Binding-site contacts:
Ligand atom C5 contacts residue SER338 of chain 1.B at 4.1 Å.
Ligand atom O7 contacts residue PRO335 of chain 1.B at 4.3 Å.
Ligand atom C6 contacts residue SER338 of chain 1.B at 3.8 Å.
Ligand atom N2 contacts residue ASN341 of chain 1.B at 2.9 Å (h-bond).
Ligand atom C1 contacts residue GLY336 of chain 1.B at 4.0 Å.
Ligand atom C4 contacts residue ASN341 of chain 1.B at 4.3 Å.
Ligand atom O5 contacts residue SER338 of chain 1.B at 3.9 Å.
Ligand atom O5 contacts residue SER338 of chain 1.B at 3.7 Å.
Ligand atom C1 contacts residue ASN341 of chain 1.B at 1.5 Å.
Ligand atom C1 contacts residue SER338 of chain 1.B at 4.3 Å.
Ligand atom C3 contacts residue ASN341 of chain 1.B at 3.8 Å.
Ligand atom O7 contacts residue ASN341 of chain 1.B at 2.5 Å (h-bond).
Ligand atom O7 contacts residue GLY336 of chain 1.B at 4.2 Å.
Ligand atom C6 contacts residue SER338 of chain 1.B at 4.3 Å.
Ligand atom N2 contacts residue GLY336 of chain 1.B at 4.4 Å.
Ligand atom C7 contacts residue ASN341 of chain 1.B at 3.1 Å.
Ligand atom C5 contacts residue ASN341 of chain 1.B at 4.5 Å.
Ligand atom O5 contacts residue ASN341 of chain 1.B at 2.4 Å (h-bond).
Ligand atom C5 contacts residue ASN341 of chain 1.B at 3.7 Å.
Ligand atom C2 contacts residue ASN341 of chain 1.B at 2.4 Å.
Ligand atom C6 contacts residue ASP340 of chain 1.B at 4.2 Å.

Sequence of chain 1.B:
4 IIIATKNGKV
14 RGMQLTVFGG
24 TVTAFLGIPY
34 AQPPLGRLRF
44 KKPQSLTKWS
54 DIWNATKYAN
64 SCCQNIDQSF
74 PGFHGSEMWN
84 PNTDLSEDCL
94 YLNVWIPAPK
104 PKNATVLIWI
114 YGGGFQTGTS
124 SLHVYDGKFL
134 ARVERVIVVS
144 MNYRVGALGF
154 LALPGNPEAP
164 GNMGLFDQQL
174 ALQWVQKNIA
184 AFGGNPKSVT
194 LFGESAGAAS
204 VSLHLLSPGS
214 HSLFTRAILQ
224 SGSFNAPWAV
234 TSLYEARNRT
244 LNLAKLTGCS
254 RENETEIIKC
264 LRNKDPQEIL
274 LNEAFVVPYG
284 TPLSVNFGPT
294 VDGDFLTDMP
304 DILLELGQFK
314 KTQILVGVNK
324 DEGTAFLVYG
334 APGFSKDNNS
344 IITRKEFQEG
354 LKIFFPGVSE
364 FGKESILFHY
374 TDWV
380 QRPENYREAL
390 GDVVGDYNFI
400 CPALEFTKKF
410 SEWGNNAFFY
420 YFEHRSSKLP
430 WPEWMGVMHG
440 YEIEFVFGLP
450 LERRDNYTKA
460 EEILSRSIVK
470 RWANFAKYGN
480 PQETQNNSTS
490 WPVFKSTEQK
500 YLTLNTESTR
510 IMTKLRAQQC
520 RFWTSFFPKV

The protein below binds the small molecule below.
Small molecule (SMILES): CC(=O)N[C@H]1[C@H](O[C@H]2[C@H](O)[C@@H](NC(C)=O)CO[C@@H]2CO[C@@H]2O[C@@H](C)[C@@H](O)[C@@H](O)[C@@H]2O)O[C@H](CO)[C@@H](O)[C@@H]1O